This protein binds this small molecule.
Small molecule (SMILES): CC(=O)N[C@@H]1[C@@H](O)[C@H](O)[C@@H](CO)O[C@H]1O

Sequence of chain 1.B:
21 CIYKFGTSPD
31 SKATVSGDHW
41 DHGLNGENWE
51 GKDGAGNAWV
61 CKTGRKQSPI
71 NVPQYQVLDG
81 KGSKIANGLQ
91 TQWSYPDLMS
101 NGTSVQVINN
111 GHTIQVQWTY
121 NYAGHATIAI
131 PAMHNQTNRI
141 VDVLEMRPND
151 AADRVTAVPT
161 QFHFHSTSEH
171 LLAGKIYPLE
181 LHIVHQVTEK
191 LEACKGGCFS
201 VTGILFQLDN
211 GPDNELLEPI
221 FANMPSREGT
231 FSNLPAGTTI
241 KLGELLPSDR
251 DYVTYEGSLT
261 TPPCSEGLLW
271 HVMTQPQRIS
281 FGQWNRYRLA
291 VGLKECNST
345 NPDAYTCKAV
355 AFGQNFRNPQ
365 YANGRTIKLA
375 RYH

Binding-site contacts:
Ligand atom C6 contacts residue SER104 of chain 1.B at 4.4 Å.
Ligand atom O5 contacts residue THR103 of chain 1.B at 4.3 Å.
Ligand atom C4 contacts residue ASN101 of chain 1.B at 4.2 Å.
Ligand atom C8 contacts residue ASN101 of chain 1.B at 3.8 Å.
Ligand atom O6 contacts residue THR119 of chain 1.B at 3.8 Å.
Ligand atom C1 contacts residue ASN101 of chain 1.B at 1.4 Å.
Ligand atom C3 contacts residue ASN101 of chain 1.B at 3.8 Å.
Ligand atom C1 contacts residue SER104 of chain 1.B at 4.1 Å.
Ligand atom C5 contacts residue THR103 of chain 1.B at 4.3 Å.
Ligand atom O5 contacts residue ASN101 of chain 1.B at 2.3 Å (h-bond).
Ligand atom C1 contacts residue THR103 of chain 1.B at 3.7 Å.
Ligand atom C2 contacts residue THR103 of chain 1.B at 4.5 Å.
Ligand atom O7 contacts residue ASN101 of chain 1.B at 2.9 Å (h-bond).
Ligand atom N2 contacts residue ASN101 of chain 1.B at 2.9 Å (h-bond).
Ligand atom C2 contacts residue ASN101 of chain 1.B at 2.4 Å.
Ligand atom O5 contacts residue SER104 of chain 1.B at 3.7 Å.
Ligand atom C5 contacts residue ASN101 of chain 1.B at 3.6 Å.
Ligand atom C6 contacts residue TYR120 of chain 1.B at 4.2 Å (hydrophobic).
Ligand atom C7 contacts residue ASN101 of chain 1.B at 3.0 Å.
Ligand atom C6 contacts residue THR119 of chain 1.B at 3.5 Å.
Ligand atom O6 contacts residue TYR120 of chain 1.B at 3.5 Å.
Ligand atom C5 contacts residue SER104 of chain 1.B at 4.3 Å.